Sequence of chain 1.C:
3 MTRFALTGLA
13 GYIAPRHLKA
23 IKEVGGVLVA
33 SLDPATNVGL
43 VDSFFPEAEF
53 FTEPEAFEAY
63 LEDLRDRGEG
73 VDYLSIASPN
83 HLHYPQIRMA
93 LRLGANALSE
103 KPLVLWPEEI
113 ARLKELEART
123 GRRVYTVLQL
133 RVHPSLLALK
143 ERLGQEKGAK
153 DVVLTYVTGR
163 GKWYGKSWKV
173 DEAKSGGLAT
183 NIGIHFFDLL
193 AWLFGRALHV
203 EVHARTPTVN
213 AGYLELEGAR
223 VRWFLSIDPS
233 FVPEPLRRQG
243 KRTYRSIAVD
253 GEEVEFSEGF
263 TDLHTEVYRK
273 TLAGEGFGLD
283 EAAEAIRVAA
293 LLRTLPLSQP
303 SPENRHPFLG

Binding-site contacts:
Ligand atom O3' contacts residue LYS103 of chain 1.D at 2.9 Å (salt-bridge).
Ligand atom C2' contacts residue HIS187 of chain 1.D at 3.5 Å.
Ligand atom O3A contacts residue ARG162 of chain 1.D at 3.3 Å (salt-bridge).
Ligand atom O'P contacts residue ARG162 of chain 1.D at 2.8 Å (salt-bridge).
Ligand atom N3 contacts residue TYR14 of chain 1.D at 3.5 Å.
Ligand atom C5' contacts residue ARG162 of chain 1.D at 3.5 Å.
Ligand atom O2B contacts residue TYR14 of chain 1.D at 2.7 Å (h-bond).
Ligand atom N2' contacts residue NAD1 of chain 1.N at 3.1 Å (h-bond).
Ligand atom O2 contacts residue GLY41 of chain 1.C at 3.0 Å.
Ligand atom O7' contacts residue TYR158 of chain 1.D at 2.7 Å (h-bond).
Ligand atom O1A contacts residue THR160 of chain 1.D at 2.5 Å (h-bond).
Ligand atom N2' contacts residue HIS187 of chain 1.D at 3.0 Å (h-bond).
Ligand atom O7' contacts residue ARG247 of chain 1.D at 3.1 Å (salt-bridge).
Ligand atom O2 contacts residue LEU42 of chain 1.C at 3.5 Å (h-bond).
Ligand atom C7' contacts residue ARG247 of chain 1.D at 3.3 Å.
Ligand atom C7' contacts residue HIS187 of chain 1.D at 3.4 Å.
Ligand atom O3' contacts residue NAD1 of chain 1.N at 2.9 Å.
Ligand atom O4C contacts residue TYR14 of chain 1.D at 3.0 Å (h-bond).
Ligand atom O'Q contacts residue LYS171 of chain 1.D at 3.1 Å (salt-bridge).
Ligand atom C5 contacts residue ARG162 of chain 1.D at 3.5 Å.
Ligand atom O2B contacts residue ARG18 of chain 1.D at 3.1 Å (salt-bridge).
Ligand atom O'Q contacts residue TYR166 of chain 1.D at 3.2 Å (h-bond).
Ligand atom O'P contacts residue TYR166 of chain 1.D at 2.9 Å (h-bond).
Ligand atom C6' contacts residue TYR166 of chain 1.D at 3.4 Å (hydrophobic).
Ligand atom O4 contacts residue TRP165 of chain 1.D at 3.5 Å.
Ligand atom C1' contacts residue ARG162 of chain 1.D at 3.5 Å.
Ligand atom O5' contacts residue ARG162 of chain 1.D at 2.6 Å (salt-bridge).
Ligand atom C3' contacts residue NAD1 of chain 1.N at 3.1 Å.
Ligand atom O1A contacts residue ARG162 of chain 1.D at 3.0 Å (salt-bridge).
Ligand atom O1A contacts residue THR245 of chain 1.D at 3.0 Å (h-bond).
Ligand atom O3' contacts residue HIS187 of chain 1.D at 2.5 Å (h-bond).
Ligand atom O2A contacts residue ARG247 of chain 1.D at 2.9 Å (salt-bridge).
Ligand atom O'Q contacts residue ASN183 of chain 1.D at 3.2 Å (h-bond).
Ligand atom O1B contacts residue ARG247 of chain 1.D at 2.7 Å (salt-bridge).
Ligand atom O7' contacts residue HIS187 of chain 1.D at 3.4 Å.
Ligand atom C8' contacts residue ARG247 of chain 1.D at 3.3 Å.
Ligand atom C7' contacts residue TYR158 of chain 1.D at 3.5 Å (hydrophobic).
Ligand atom O4 contacts residue LYS171 of chain 1.D at 2.5 Å (salt-bridge).
Ligand atom C2 contacts residue TYR14 of chain 1.D at 3.4 Å (hydrophobic).
Ligand atom O4' contacts residue NAD1 of chain 1.N at 2.8 Å.

Sequence of chain 1.D:
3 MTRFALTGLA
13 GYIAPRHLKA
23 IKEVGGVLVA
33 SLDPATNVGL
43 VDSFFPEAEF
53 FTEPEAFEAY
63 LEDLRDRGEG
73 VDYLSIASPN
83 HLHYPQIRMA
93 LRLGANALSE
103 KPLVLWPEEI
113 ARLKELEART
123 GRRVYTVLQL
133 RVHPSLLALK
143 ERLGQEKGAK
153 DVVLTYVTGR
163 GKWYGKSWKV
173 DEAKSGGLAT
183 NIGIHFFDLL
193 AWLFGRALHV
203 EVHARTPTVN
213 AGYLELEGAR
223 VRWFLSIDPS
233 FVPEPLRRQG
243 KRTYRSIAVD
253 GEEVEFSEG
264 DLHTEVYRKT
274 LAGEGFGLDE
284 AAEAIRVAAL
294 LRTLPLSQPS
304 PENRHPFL

A small-molecule ligand and the protein it binds are described below.
Small molecule (SMILES): CC(=O)N[C@H]1[C@@H](O[P](=O)(O)O[P](=O)(O)OC[C@H]2O[C@@H](n3ccc(=O)[nH]c3=O)[C@H](O)[C@@H]2O)O[C@H](C(=O)O)[C@@H](O)[C@@H]1O